Sequence of chain 1.A:
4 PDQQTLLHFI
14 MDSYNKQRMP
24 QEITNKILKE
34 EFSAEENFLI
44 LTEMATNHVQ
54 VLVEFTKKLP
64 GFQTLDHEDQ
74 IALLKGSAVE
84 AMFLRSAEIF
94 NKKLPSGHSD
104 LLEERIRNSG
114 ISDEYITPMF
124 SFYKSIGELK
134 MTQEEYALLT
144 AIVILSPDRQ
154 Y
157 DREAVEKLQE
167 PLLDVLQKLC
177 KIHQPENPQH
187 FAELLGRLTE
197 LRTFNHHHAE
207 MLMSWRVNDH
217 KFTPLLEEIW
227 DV

Binding-site contacts:
Ligand atom C33 contacts residue TYR126 of chain 1.A at 3.5 Å (hydrophobic).
Ligand atom C25 contacts residue ILE92 of chain 1.A at 3.3 Å (hydrophobic).
Ligand atom C27 contacts residue LEU97 of chain 1.A at 3.5 Å (hydrophobic).
Ligand atom C9 contacts residue LEU44 of chain 1.A at 3.5 Å (hydrophobic).
Ligand atom C1 contacts residue TRP226 of chain 1.A at 3.7 Å (hydrophobic).
Ligand atom C27 contacts residue ARG88 of chain 1.A at 3.6 Å.
Ligand atom C23 contacts residue THR27 of chain 1.A at 3.3 Å.
Ligand atom C24 contacts residue ILE92 of chain 1.A at 3.6 Å (hydrophobic).
Ligand atom C18 contacts residue HIS51 of chain 1.A at 3.7 Å.
Ligand atom C33 contacts residue MET122 of chain 1.A at 3.9 Å (hydrophobic).
Ligand atom C3 contacts residue TRP211 of chain 1.A at 3.8 Å (hydrophobic).
Ligand atom C3 contacts residue THR45 of chain 1.A at 3.5 Å.
Ligand atom C2 contacts residue THR45 of chain 1.A at 3.7 Å.
Ligand atom N6 contacts residue TRP211 of chain 1.A at 3.6 Å.
Ligand atom CL37 contacts residue MET85 of chain 1.A at 3.6 Å.
Ligand atom C23 contacts residue SER99 of chain 1.A at 3.6 Å.
Ligand atom O28 contacts residue SER99 of chain 1.A at 2.8 Å (h-bond).
Ligand atom C3 contacts residue PHE41 of chain 1.A at 3.5 Å (hydrophobic).
Ligand atom C2 contacts residue LEU44 of chain 1.A at 3.8 Å (hydrophobic).
Ligand atom CL32 contacts residue ILE114 of chain 1.A at 3.8 Å.
Ligand atom C19 contacts residue HIS51 of chain 1.A at 3.8 Å.
Ligand atom C35 contacts residue PHE86 of chain 1.A at 3.4 Å (hydrophobic).
Ligand atom C24 contacts residue THR27 of chain 1.A at 3.8 Å.
Ligand atom N21 contacts residue MET22 of chain 1.A at 3.3 Å.
Ligand atom C34 contacts residue SER89 of chain 1.A at 3.8 Å.
Ligand atom C34 contacts residue TYR126 of chain 1.A at 3.4 Å (hydrophobic).
Ligand atom C26 contacts residue ILE92 of chain 1.A at 3.6 Å (hydrophobic).
Ligand atom C20 contacts residue ILE92 of chain 1.A at 3.5 Å (hydrophobic).
Ligand atom C12 contacts residue ALA48 of chain 1.A at 3.7 Å (hydrophobic).
Ligand atom C20 contacts residue MET22 of chain 1.A at 3.7 Å (hydrophobic).
Ligand atom O28 contacts residue LEU97 of chain 1.A at 3.4 Å.
Ligand atom O29 contacts residue ARG88 of chain 1.A at 2.9 Å (salt-bridge).
Ligand atom O5 contacts residue TRP211 of chain 1.A at 3.2 Å.
Ligand atom O5 contacts residue HIS204 of chain 1.A at 3.6 Å.
Ligand atom C22 contacts residue MET22 of chain 1.A at 3.7 Å (hydrophobic).
Ligand atom C34 contacts residue PHE86 of chain 1.A at 3.6 Å (hydrophobic).
Ligand atom CL37 contacts residue HIS204 of chain 1.A at 3.5 Å.
Ligand atom C19 contacts residue ARG88 of chain 1.A at 3.6 Å.
Ligand atom N6 contacts residue HIS204 of chain 1.A at 3.0 Å (h-bond).
Ligand atom C1 contacts residue THR45 of chain 1.A at 3.8 Å.

A protein and the small-molecule ligand that binds it are described below.
Small molecule (SMILES): CC(C)c1onc(-c2c(Cl)cccc2Cl)c1COc1ccc(-c2ccc3nc(C(=O)O)ccc3c2)cc1